Binding-site contacts:
Ligand atom O11 contacts residue GLY59 of chain 1.A at 3.4 Å (h-bond).
Ligand atom P2 contacts residue LYS60 of chain 1.A at 3.4 Å.
Ligand atom O10 contacts residue SER107 of chain 1.B at 3.1 Å.
Ligand atom C8 contacts residue TYR29 of chain 1.A at 3.5 Å (hydrophobic).
Ligand atom P2 contacts residue GLY59 of chain 1.A at 3.6 Å.
Ligand atom C7 contacts residue PHE106 of chain 1.B at 3.7 Å (hydrophobic).
Ligand atom O6 contacts residue SER58 of chain 1.A at 3.0 Å (h-bond).
Ligand atom O6 contacts residue LYS60 of chain 1.A at 3.0 Å (salt-bridge).
Ligand atom N9 contacts residue TYR29 of chain 1.A at 3.4 Å.
Ligand atom C13 contacts residue PHE106 of chain 1.B at 3.5 Å (hydrophobic).
Ligand atom O13 contacts residue THR56 of chain 1.A at 3.3 Å.
Ligand atom N9 contacts residue PHE106 of chain 1.B at 3.7 Å.
Ligand atom C17 contacts residue TYR29 of chain 1.A at 3.6 Å (hydrophobic).
Ligand atom C15 contacts residue LEU70 of chain 1.A at 3.3 Å (hydrophobic).
Ligand atom C4 contacts residue PHE106 of chain 1.B at 3.6 Å (hydrophobic).
Ligand atom N3 contacts residue TYR29 of chain 1.A at 3.5 Å.
Ligand atom C7 contacts residue TYR29 of chain 1.A at 3.3 Å (hydrophobic).
Ligand atom C13 contacts residue TYR29 of chain 1.A at 3.4 Å (hydrophobic).
Ligand atom C18 contacts residue TYR29 of chain 1.A at 3.6 Å (hydrophobic).
Ligand atom O3 contacts residue SER107 of chain 1.B at 3.6 Å.
Ligand atom O12 contacts residue GLY57 of chain 1.A at 3.1 Å (h-bond).
Ligand atom C1 contacts residue GLY57 of chain 1.A at 3.5 Å.
Ligand atom O13 contacts residue LYS60 of chain 1.A at 2.9 Å (salt-bridge).
Ligand atom N1 contacts residue TYR29 of chain 1.A at 3.5 Å.
Ligand atom O13 contacts residue GLY57 of chain 1.A at 3.5 Å (h-bond).
Ligand atom C8 contacts residue PHE106 of chain 1.B at 3.5 Å (hydrophobic).
Ligand atom O8 contacts residue GLY59 of chain 1.A at 3.4 Å.
Ligand atom O2 contacts residue ILE36 of chain 1.A at 3.3 Å.
Ligand atom O9 contacts residue LYS60 of chain 1.A at 3.3 Å (salt-bridge).
Ligand atom N7 contacts residue PHE106 of chain 1.B at 3.5 Å.
Ligand atom C9 contacts residue TYR29 of chain 1.A at 3.3 Å (hydrophobic).
Ligand atom O8 contacts residue THR62 of chain 1.A at 2.6 Å (h-bond).
Ligand atom N6 contacts residue TYR29 of chain 1.A at 3.6 Å.
Ligand atom O6 contacts residue GLY57 of chain 1.A at 3.5 Å.
Ligand atom O8 contacts residue SER61 of chain 1.A at 3.6 Å.
Ligand atom N7 contacts residue TYR29 of chain 1.A at 3.2 Å.
Ligand atom C6 contacts residue TYR29 of chain 1.A at 3.5 Å (hydrophobic).
Ligand atom O6 contacts residue GLY59 of chain 1.A at 2.7 Å (h-bond).
Ligand atom O9 contacts residue SER61 of chain 1.A at 3.2 Å (h-bond).
Ligand atom O10 contacts residue THR56 of chain 1.A at 3.6 Å (h-bond).

Sequence of chain 1.B:
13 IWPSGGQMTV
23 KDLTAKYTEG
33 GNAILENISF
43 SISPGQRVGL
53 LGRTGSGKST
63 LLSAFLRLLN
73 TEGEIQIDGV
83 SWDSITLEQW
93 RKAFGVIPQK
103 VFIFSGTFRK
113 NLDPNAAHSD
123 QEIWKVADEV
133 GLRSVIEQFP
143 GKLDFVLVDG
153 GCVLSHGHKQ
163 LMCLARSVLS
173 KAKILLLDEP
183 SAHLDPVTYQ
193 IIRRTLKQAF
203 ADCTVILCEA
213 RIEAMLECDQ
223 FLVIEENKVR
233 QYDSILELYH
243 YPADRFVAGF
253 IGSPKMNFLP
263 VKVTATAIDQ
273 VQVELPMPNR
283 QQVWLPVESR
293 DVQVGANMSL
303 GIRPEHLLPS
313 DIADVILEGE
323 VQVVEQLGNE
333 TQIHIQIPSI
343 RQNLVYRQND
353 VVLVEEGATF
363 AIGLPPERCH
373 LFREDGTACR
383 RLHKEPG

The protein below binds the small molecule below.
Small molecule (SMILES): O=P(O)(O)O[P](=O)(O)O[P](=O)(O)OC[C@H]1O[C@@H](n2cnc3c(NCCc4ccccc4)ncnc32)[C@H](O)[C@@H]1O

Sequence of chain 1.A:
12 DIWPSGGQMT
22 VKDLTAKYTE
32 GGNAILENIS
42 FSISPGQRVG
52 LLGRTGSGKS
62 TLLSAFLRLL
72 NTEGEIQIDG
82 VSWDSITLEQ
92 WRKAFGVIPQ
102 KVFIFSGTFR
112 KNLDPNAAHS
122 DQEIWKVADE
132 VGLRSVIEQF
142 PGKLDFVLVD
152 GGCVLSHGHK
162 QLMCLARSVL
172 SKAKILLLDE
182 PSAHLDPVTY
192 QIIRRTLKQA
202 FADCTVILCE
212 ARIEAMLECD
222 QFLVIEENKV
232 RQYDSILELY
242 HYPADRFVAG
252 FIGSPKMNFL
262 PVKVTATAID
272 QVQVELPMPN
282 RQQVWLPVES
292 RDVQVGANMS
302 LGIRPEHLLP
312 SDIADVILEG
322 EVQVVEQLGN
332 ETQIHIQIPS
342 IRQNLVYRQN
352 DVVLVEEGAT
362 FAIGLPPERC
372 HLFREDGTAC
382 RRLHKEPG